This small molecule binds to this protein.
Small molecule (SMILES): CC1(NC2=NS(=O)(=O)c3sc(Cl)cc3N2)CC1

Binding-site contacts:
Ligand atom C09 contacts residue ASP1031 of chain 1.D at 4.2 Å.
Ligand atom S03 contacts residue PRO551 of chain 1.D at 4.0 Å.
Ligand atom C09 contacts residue MET1290 of chain 1.D at 4.2 Å (hydrophobic).
Ligand atom C11 contacts residue MET1290 of chain 1.D at 3.8 Å (hydrophobic).
Ligand atom O04 contacts residue HIS584 of chain 1.D at 4.3 Å.
Ligand atom C14 contacts residue ASP1031 of chain 1.D at 3.3 Å.
Ligand atom CL1 contacts residue VAL555 of chain 1.D at 3.5 Å.
Ligand atom CL1 contacts residue PHE1068 of chain 1.D at 4.2 Å.
Ligand atom C16 contacts residue VAL555 of chain 1.D at 4.2 Å (hydrophobic).
Ligand atom N07 contacts residue LEU580 of chain 1.D at 3.6 Å.
Ligand atom C12 contacts residue LEU1149 of chain 1.D at 4.2 Å (hydrophobic).
Ligand atom N08 contacts residue HIS584 of chain 1.D at 3.6 Å (h-bond).
Ligand atom O05 contacts residue LEU1027 of chain 1.D at 4.0 Å.
Ligand atom C10 contacts residue MET1290 of chain 1.D at 3.5 Å (hydrophobic).
Ligand atom C16 contacts residue LEU580 of chain 1.D at 4.0 Å (hydrophobic).
Ligand atom O04 contacts residue PRO551 of chain 1.D at 4.1 Å.
Ligand atom C11 contacts residue HIS584 of chain 1.D at 3.7 Å.
Ligand atom CL1 contacts residue ILE1030 of chain 1.D at 3.7 Å.
Ligand atom C10 contacts residue THR1286 of chain 1.D at 3.4 Å.
Ligand atom C17 contacts residue ILE552 of chain 1.D at 4.4 Å (hydrophobic).
Ligand atom C17 contacts residue VAL555 of chain 1.D at 3.6 Å (hydrophobic).
Ligand atom C12 contacts residue MET1290 of chain 1.D at 3.7 Å (hydrophobic).
Ligand atom C12 contacts residue HIS584 of chain 1.D at 3.6 Å.
Ligand atom C11 contacts residue THR1286 of chain 1.D at 4.0 Å.
Ligand atom C16 contacts residue ILE1030 of chain 1.D at 3.5 Å (hydrophobic).
Ligand atom C17 contacts residue ILE1030 of chain 1.D at 4.0 Å (hydrophobic).
Ligand atom C13 contacts residue LEU580 of chain 1.D at 4.1 Å (hydrophobic).
Ligand atom CL1 contacts residue ILE552 of chain 1.D at 3.8 Å.
Ligand atom C09 contacts residue HIS584 of chain 1.D at 4.0 Å.
Ligand atom C14 contacts residue LEU580 of chain 1.D at 3.6 Å (hydrophobic).
Ligand atom S03 contacts residue ILE552 of chain 1.D at 3.8 Å.
Ligand atom N06 contacts residue TYR1287 of chain 1.D at 4.3 Å.
Ligand atom N06 contacts residue ASP1031 of chain 1.D at 3.0 Å (salt-bridge).
Ligand atom S03 contacts residue VAL555 of chain 1.D at 4.1 Å.
Ligand atom C16 contacts residue ASP1031 of chain 1.D at 3.5 Å.
Ligand atom N06 contacts residue LEU580 of chain 1.D at 4.1 Å.
Ligand atom C13 contacts residue ASP1031 of chain 1.D at 3.5 Å.
Ligand atom C15 contacts residue LEU580 of chain 1.D at 4.1 Å (hydrophobic).
Ligand atom CL1 contacts residue CYS1072 of chain 1.D at 3.4 Å.
Ligand atom N07 contacts residue ASP1031 of chain 1.D at 2.6 Å (salt-bridge).

Sequence of chain 1.D:
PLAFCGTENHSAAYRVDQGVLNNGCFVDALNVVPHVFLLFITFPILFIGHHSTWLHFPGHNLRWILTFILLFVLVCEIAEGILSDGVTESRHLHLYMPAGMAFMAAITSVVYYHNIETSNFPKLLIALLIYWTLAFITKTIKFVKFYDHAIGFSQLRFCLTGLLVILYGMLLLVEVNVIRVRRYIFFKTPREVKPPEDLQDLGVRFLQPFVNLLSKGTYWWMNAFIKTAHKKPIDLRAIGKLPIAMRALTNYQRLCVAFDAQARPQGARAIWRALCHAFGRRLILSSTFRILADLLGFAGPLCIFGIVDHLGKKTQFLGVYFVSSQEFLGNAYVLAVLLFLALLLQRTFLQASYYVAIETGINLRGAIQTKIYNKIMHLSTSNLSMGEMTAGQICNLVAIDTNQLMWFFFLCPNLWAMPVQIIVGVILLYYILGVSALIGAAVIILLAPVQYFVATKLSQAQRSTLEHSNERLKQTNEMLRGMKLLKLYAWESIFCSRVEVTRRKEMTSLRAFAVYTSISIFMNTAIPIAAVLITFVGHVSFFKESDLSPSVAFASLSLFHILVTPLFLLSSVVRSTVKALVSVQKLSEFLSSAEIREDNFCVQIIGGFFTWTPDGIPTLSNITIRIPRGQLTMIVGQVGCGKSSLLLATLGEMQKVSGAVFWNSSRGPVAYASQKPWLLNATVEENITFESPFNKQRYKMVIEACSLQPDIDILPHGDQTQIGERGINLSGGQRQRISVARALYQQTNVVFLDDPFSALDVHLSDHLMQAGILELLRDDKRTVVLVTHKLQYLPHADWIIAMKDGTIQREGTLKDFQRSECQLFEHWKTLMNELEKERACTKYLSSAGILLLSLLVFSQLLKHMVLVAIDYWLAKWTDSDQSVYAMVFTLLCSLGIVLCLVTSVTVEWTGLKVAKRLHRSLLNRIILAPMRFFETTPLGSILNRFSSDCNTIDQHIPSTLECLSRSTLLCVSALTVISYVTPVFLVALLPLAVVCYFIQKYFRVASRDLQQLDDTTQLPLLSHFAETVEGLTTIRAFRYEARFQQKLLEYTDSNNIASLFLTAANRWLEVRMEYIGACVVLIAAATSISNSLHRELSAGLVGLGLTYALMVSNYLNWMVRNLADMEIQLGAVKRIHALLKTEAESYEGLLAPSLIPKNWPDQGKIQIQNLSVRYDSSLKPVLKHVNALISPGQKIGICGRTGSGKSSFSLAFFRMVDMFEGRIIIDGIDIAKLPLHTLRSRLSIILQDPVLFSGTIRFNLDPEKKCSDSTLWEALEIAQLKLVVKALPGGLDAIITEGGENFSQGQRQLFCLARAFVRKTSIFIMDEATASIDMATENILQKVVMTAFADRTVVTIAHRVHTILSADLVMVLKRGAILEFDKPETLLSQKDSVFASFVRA